Binding-site contacts:
Ligand atom OXT contacts residue THR96 of chain 1.D at 3.5 Å (h-bond).
Ligand atom N contacts residue ASP97 of chain 1.D at 2.4 Å (salt-bridge).
Ligand atom O contacts residue ALA32 of chain 1.D at 4.0 Å.
Ligand atom C contacts residue ASP97 of chain 1.D at 3.8 Å.
Ligand atom O contacts residue SER63 of chain 1.D at 2.7 Å (h-bond).
Ligand atom OE2 contacts residue ALA121 of chain 1.D at 2.6 Å (h-bond).
Ligand atom CD contacts residue THR16 of chain 1.D at 3.2 Å.
Ligand atom O contacts residue GLU64 of chain 1.D at 3.7 Å.
Ligand atom O contacts residue GLY15 of chain 1.D at 3.7 Å.
Ligand atom OE1 contacts residue THR96 of chain 1.D at 2.6 Å (h-bond).
Ligand atom O contacts residue GLY95 of chain 1.D at 3.4 Å.
Ligand atom N contacts residue GLU64 of chain 1.D at 2.7 Å (salt-bridge).
Ligand atom N contacts residue SER255 of chain 1.C at 3.2 Å (h-bond).
Ligand atom OE2 contacts residue THR96 of chain 1.D at 2.8 Å (h-bond).
Ligand atom C contacts residue THR96 of chain 1.D at 4.2 Å.
Ligand atom C contacts residue GLU64 of chain 1.D at 3.3 Å.
Ligand atom O contacts residue ALA62 of chain 1.D at 3.4 Å.
Ligand atom CB contacts residue THR16 of chain 1.D at 3.3 Å.
Ligand atom C contacts residue GLY95 of chain 1.D at 3.8 Å.
Ligand atom CD contacts residue THR96 of chain 1.D at 2.9 Å.
Ligand atom CG contacts residue THR16 of chain 1.D at 2.9 Å.
Ligand atom CB contacts residue THR96 of chain 1.D at 4.2 Å.
Ligand atom CG contacts residue GLY95 of chain 1.D at 3.9 Å.
Ligand atom CB contacts residue ASP97 of chain 1.D at 3.8 Å.
Ligand atom OE1 contacts residue MET122 of chain 1.D at 4.0 Å.
Ligand atom OE1 contacts residue TYR30 of chain 1.D at 4.1 Å.
Ligand atom OXT contacts residue GLY95 of chain 1.D at 3.5 Å.
Ligand atom OXT contacts residue ASP97 of chain 1.D at 3.1 Å (salt-bridge).
Ligand atom OE1 contacts residue ALA121 of chain 1.D at 3.3 Å (h-bond).
Ligand atom OE2 contacts residue GLY95 of chain 1.D at 3.7 Å.
Ligand atom C contacts residue SER63 of chain 1.D at 3.4 Å.
Ligand atom CA contacts residue ASP97 of chain 1.D at 3.4 Å.
Ligand atom CG contacts residue THR96 of chain 1.D at 3.6 Å.
Ligand atom CA contacts residue GLU64 of chain 1.D at 3.4 Å.
Ligand atom CD contacts residue ALA121 of chain 1.D at 3.2 Å (hydrophobic).
Ligand atom OE1 contacts residue THR16 of chain 1.D at 3.5 Å (h-bond).
Ligand atom OXT contacts residue SER63 of chain 1.D at 2.5 Å (h-bond).
Ligand atom OXT contacts residue GLU64 of chain 1.D at 3.6 Å.
Ligand atom OE2 contacts residue THR16 of chain 1.D at 3.4 Å.
Ligand atom CB contacts residue TYR30 of chain 1.D at 3.8 Å (hydrophobic).

Sequence of chain 1.D:
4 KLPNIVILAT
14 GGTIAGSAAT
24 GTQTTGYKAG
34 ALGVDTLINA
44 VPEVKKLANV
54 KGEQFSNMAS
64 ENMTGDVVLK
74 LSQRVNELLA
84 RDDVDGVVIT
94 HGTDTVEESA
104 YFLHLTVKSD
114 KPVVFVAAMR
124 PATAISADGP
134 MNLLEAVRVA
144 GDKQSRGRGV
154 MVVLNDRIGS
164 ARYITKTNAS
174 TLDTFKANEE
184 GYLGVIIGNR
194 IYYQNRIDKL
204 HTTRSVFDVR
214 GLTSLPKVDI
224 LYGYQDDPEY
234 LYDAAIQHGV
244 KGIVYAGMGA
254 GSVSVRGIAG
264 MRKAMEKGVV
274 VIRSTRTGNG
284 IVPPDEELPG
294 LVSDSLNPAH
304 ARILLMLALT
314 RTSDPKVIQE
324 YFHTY

This protein binds this small molecule.
Small molecule (SMILES): N[C@@H](CCC(=O)O)C(=O)O

Sequence of chain 1.C:
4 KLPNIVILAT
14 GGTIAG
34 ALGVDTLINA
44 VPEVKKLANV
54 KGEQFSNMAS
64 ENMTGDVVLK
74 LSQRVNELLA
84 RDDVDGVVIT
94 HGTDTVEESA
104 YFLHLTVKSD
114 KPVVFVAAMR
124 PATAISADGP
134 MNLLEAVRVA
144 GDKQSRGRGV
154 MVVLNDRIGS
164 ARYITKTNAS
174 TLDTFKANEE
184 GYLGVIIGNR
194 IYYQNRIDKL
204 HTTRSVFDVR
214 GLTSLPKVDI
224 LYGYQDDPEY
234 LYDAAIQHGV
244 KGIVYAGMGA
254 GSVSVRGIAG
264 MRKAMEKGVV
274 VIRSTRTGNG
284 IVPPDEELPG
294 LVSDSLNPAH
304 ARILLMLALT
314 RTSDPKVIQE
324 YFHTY